Sequence of chain 4.A:
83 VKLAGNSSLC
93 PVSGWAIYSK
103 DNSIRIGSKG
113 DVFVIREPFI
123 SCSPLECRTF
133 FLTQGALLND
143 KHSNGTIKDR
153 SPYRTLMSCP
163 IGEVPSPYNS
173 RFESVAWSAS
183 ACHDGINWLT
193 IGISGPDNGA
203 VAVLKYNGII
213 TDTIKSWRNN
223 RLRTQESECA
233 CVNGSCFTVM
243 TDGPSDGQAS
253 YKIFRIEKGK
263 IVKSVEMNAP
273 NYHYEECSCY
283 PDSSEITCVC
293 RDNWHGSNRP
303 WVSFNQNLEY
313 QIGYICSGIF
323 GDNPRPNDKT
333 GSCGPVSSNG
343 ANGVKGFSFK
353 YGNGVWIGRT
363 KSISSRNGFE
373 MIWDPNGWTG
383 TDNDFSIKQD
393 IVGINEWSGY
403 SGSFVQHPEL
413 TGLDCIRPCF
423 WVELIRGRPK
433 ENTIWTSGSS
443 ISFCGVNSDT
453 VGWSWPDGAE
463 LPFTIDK

Binding-site contacts:
Ligand atom C2 contacts residue ASN235 of chain 4.A at 2.9 Å.
Ligand atom N2 contacts residue ASN235 of chain 4.A at 3.5 Å (h-bond).
Ligand atom C5 contacts residue ASN235 of chain 4.A at 4.2 Å.
Ligand atom O5 contacts residue ASN235 of chain 4.A at 3.2 Å (h-bond).
Ligand atom C4 contacts residue ASN235 of chain 4.A at 4.2 Å.
Ligand atom C3 contacts residue ASN235 of chain 4.A at 4.2 Å.
Ligand atom C1 contacts residue LYS84 of chain 4.A at 4.2 Å.
Ligand atom O6 contacts residue LYS84 of chain 4.A at 3.7 Å.
Ligand atom O7 contacts residue GLN308 of chain 4.A at 3.9 Å.
Ligand atom O7 contacts residue ASN235 of chain 4.A at 3.1 Å (h-bond).
Ligand atom C7 contacts residue ASN235 of chain 4.A at 3.5 Å.
Ligand atom O5 contacts residue LYS84 of chain 4.A at 3.6 Å (salt-bridge).
Ligand atom C1 contacts residue ASN235 of chain 4.A at 3.1 Å.

The protein below binds the small molecule below.
Small molecule (SMILES): CC(=O)N[C@@H]1[C@@H](O)[C@H](O)[C@@H](CO)O[C@H]1O